Sequence of chain 1.B:
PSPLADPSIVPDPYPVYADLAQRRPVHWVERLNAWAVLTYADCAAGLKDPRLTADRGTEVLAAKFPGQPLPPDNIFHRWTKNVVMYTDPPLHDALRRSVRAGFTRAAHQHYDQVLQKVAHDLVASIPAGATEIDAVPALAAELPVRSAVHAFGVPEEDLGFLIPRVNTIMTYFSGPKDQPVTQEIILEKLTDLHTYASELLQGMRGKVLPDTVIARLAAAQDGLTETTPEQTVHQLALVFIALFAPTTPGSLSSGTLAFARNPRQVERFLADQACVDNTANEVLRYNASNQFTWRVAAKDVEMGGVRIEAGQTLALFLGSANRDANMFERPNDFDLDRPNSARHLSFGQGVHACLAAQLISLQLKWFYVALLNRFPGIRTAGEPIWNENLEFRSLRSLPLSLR

Binding-site contacts:
Ligand atom CE2 contacts residue PHE416 of chain 1.B at 3.7 Å (hydrophobic).
Ligand atom OXT contacts residue PHE197 of chain 1.B at 3.4 Å.
Ligand atom CE3 contacts residue PHE416 of chain 1.B at 3.8 Å (hydrophobic).
Ligand atom CG contacts residue MET109 of chain 1.B at 3.4 Å (hydrophobic).
Ligand atom O contacts residue THR317 of chain 1.B at 3.1 Å (h-bond).
Ligand atom OXT contacts residue ARG80 of chain 1.B at 3.6 Å.
Ligand atom CZ2 contacts residue PHE416 of chain 1.B at 3.8 Å (hydrophobic).
Ligand atom CH2 contacts residue ALA269 of chain 1.B at 4.0 Å (hydrophobic).
Ligand atom CA contacts residue THR317 of chain 1.B at 3.8 Å.
Ligand atom C contacts residue PHE197 of chain 1.B at 3.9 Å (hydrophobic).
Ligand atom CB contacts residue TYR110 of chain 1.B at 4.0 Å (hydrophobic).
Ligand atom CZ3 contacts residue PHE197 of chain 1.B at 4.0 Å (hydrophobic).
Ligand atom NE1 contacts residue MET109 of chain 1.B at 4.0 Å.
Ligand atom CA contacts residue ASN314 of chain 1.B at 3.9 Å.
Ligand atom CD1 contacts residue MET109 of chain 1.B at 3.6 Å (hydrophobic).
Ligand atom N contacts residue PHE316 of chain 1.B at 4.1 Å.
Ligand atom CE3 contacts residue PHE197 of chain 1.B at 3.9 Å (hydrophobic).
Ligand atom O contacts residue TRP318 of chain 1.B at 3.2 Å.
Ligand atom CG contacts residue ASN314 of chain 1.B at 3.9 Å.
Ligand atom CH2 contacts residue MET194 of chain 1.B at 3.9 Å (hydrophobic).
Ligand atom C contacts residue THR317 of chain 1.B at 3.8 Å.
Ligand atom O contacts residue ARG80 of chain 1.B at 2.9 Å (salt-bridge).
Ligand atom C contacts residue TYR110 of chain 1.B at 3.8 Å (hydrophobic).
Ligand atom CE2 contacts residue MET109 of chain 1.B at 4.1 Å (hydrophobic).
Ligand atom CD2 contacts residue MET109 of chain 1.B at 3.7 Å (hydrophobic).
Ligand atom N contacts residue ASN314 of chain 1.B at 2.7 Å (h-bond).
Ligand atom N contacts residue THR317 of chain 1.B at 2.9 Å (h-bond).
Ligand atom NE1 contacts residue HEM1 of chain 1.F at 3.7 Å.
Ligand atom CB contacts residue MET109 of chain 1.B at 3.6 Å (hydrophobic).
Ligand atom CH2 contacts residue PHE416 of chain 1.B at 3.9 Å (hydrophobic).
Ligand atom CD2 contacts residue PHE416 of chain 1.B at 3.7 Å (hydrophobic).
Ligand atom C contacts residue TRP318 of chain 1.B at 3.8 Å (hydrophobic).
Ligand atom C contacts residue ARG80 of chain 1.B at 3.4 Å.
Ligand atom CZ3 contacts residue PHE416 of chain 1.B at 3.9 Å (hydrophobic).
Ligand atom CD1 contacts residue HEM1 of chain 1.F at 3.7 Å.
Ligand atom CD1 contacts residue ASN314 of chain 1.B at 3.5 Å.
Ligand atom NE1 contacts residue ASN314 of chain 1.B at 4.0 Å.
Ligand atom CB contacts residue ARG80 of chain 1.B at 3.9 Å.
Ligand atom OXT contacts residue TYR110 of chain 1.B at 2.8 Å (h-bond).
Ligand atom CZ3 contacts residue MET194 of chain 1.B at 3.9 Å (hydrophobic).

The protein below binds the small molecule below.
Small molecule (SMILES): N[C@@H](Cc1c[nH]c2ccccc12)C(=O)O